A small-molecule ligand and the protein it binds are described below.
Small molecule (SMILES): CC(=O)N[C@@H]1[C@@H](O)[C@H](O)[C@@H](CO)O[C@H]1O

Sequence of chain 1.A:
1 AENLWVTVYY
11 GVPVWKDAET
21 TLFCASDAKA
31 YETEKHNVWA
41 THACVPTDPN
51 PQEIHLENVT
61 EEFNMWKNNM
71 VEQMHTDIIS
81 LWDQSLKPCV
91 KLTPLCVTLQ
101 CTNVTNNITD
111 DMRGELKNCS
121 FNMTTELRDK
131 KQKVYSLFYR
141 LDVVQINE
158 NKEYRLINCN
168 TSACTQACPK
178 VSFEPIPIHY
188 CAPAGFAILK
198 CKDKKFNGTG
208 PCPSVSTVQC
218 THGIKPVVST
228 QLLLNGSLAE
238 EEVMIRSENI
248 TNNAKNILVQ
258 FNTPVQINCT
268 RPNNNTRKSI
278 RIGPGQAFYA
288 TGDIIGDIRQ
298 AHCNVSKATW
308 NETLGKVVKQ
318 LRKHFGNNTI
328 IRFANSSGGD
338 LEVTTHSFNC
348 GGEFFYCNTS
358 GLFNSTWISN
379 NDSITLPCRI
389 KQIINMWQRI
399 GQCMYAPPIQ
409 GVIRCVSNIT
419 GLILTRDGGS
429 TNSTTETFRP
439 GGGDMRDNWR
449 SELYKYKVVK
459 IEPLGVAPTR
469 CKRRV

Binding-site contacts:
Ligand atom C2 contacts residue ASN308 of chain 1.A at 2.5 Å.
Ligand atom C2 contacts residue TRP364 of chain 1.A at 3.9 Å (hydrophobic).
Ligand atom C4 contacts residue TRP364 of chain 1.A at 4.2 Å (hydrophobic).
Ligand atom C1 contacts residue TRP364 of chain 1.A at 4.3 Å (hydrophobic).
Ligand atom C6 contacts residue SER362 of chain 1.A at 4.5 Å.
Ligand atom O7 contacts residue ASN308 of chain 1.A at 3.7 Å.
Ligand atom O3 contacts residue TRP364 of chain 1.A at 4.1 Å.
Ligand atom C3 contacts residue TRP364 of chain 1.A at 4.3 Å (hydrophobic).
Ligand atom O5 contacts residue ASN308 of chain 1.A at 2.4 Å (h-bond).
Ligand atom O6 contacts residue THR363 of chain 1.A at 3.7 Å.
Ligand atom N2 contacts residue ASN308 of chain 1.A at 2.9 Å (h-bond).
Ligand atom C1 contacts residue ASN308 of chain 1.A at 1.4 Å.
Ligand atom C7 contacts residue ASN308 of chain 1.A at 3.5 Å.
Ligand atom C3 contacts residue ASN308 of chain 1.A at 3.8 Å.
Ligand atom C5 contacts residue ASN308 of chain 1.A at 3.7 Å.
Ligand atom C4 contacts residue ASN308 of chain 1.A at 4.3 Å.
Ligand atom C6 contacts residue ASN308 of chain 1.A at 4.2 Å.
Ligand atom O5 contacts residue TRP364 of chain 1.A at 4.1 Å.